Binding-site contacts:
Ligand atom C7 contacts residue ASN100 of chain 1.F at 3.0 Å.
Ligand atom C4 contacts residue ASN100 of chain 1.F at 4.0 Å.
Ligand atom C2 contacts residue ASN100 of chain 1.F at 2.3 Å.
Ligand atom C5 contacts residue SER102 of chain 1.F at 4.3 Å.
Ligand atom O6 contacts residue TRP103 of chain 1.F at 4.1 Å.
Ligand atom C5 contacts residue ASN100 of chain 1.F at 3.5 Å.
Ligand atom C8 contacts residue ASN100 of chain 1.F at 4.4 Å.
Ligand atom C6 contacts residue ASN100 of chain 1.F at 4.5 Å.
Ligand atom N2 contacts residue ASN100 of chain 1.F at 3.0 Å (h-bond).
Ligand atom C3 contacts residue ASN100 of chain 1.F at 3.7 Å.
Ligand atom C1 contacts residue ASN100 of chain 1.F at 1.4 Å.
Ligand atom O5 contacts residue SER102 of chain 1.F at 3.8 Å.
Ligand atom O6 contacts residue ASN100 of chain 1.F at 4.3 Å.
Ligand atom O7 contacts residue ASN100 of chain 1.F at 2.4 Å (h-bond).
Ligand atom O5 contacts residue ASN100 of chain 1.F at 2.1 Å (h-bond).
Ligand atom C1 contacts residue SER102 of chain 1.F at 3.8 Å.

The protein below binds the small molecule below.
Small molecule (SMILES): CC(=O)N[C@@H]1[C@@H](O)[C@H](O)[C@@H](CO)O[C@H]1O

Sequence of chain 1.F:
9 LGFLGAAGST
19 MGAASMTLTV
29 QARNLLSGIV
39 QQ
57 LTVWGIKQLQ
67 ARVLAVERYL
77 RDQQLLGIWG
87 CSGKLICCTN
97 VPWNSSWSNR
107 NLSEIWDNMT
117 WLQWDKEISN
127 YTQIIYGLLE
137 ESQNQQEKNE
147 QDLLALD